The small molecule below binds the protein below.
Small molecule (SMILES): Cc1ncc(COP(=O)(O)O)c(CNc2cccc(C(=O)O)c2)c1O

Binding-site contacts:
Ligand atom OP4 contacts residue LEU234 of chain 3.A at 3.4 Å.
Ligand atom P contacts residue THR274 of chain 3.A at 3.6 Å.
Ligand atom C5A contacts residue THR273 of chain 3.A at 3.7 Å.
Ligand atom O8 contacts residue PHE113 of chain 3.A at 3.2 Å.
Ligand atom C5 contacts residue PHE216 of chain 3.A at 3.7 Å (hydrophobic).
Ligand atom C13 contacts residue PHE113 of chain 3.A at 3.0 Å (hydrophobic).
Ligand atom OP1 contacts residue THR274 of chain 3.A at 2.7 Å (h-bond).
Ligand atom P contacts residue ILE237 of chain 3.A at 3.6 Å.
Ligand atom C6 contacts residue ASN217 of chain 3.A at 3.5 Å.
Ligand atom N1 contacts residue LEU234 of chain 3.A at 3.7 Å.
Ligand atom C7 contacts residue PHE113 of chain 3.A at 3.2 Å (hydrophobic).
Ligand atom C4 contacts residue GLY215 of chain 3.A at 3.5 Å.
Ligand atom C5 contacts residue LEU234 of chain 3.A at 3.7 Å (hydrophobic).
Ligand atom C12 contacts residue ALA275 of chain 3.A at 3.7 Å (hydrophobic).
Ligand atom O3 contacts residue TRP183 of chain 3.A at 3.4 Å.
Ligand atom O3 contacts residue GLY215 of chain 3.A at 3.3 Å.
Ligand atom C2 contacts residue GLU212 of chain 3.A at 3.6 Å.
Ligand atom C12 contacts residue VAL60 of chain 3.A at 3.6 Å (hydrophobic).
Ligand atom C4A contacts residue GLY215 of chain 3.A at 3.5 Å.
Ligand atom C6 contacts residue PHE216 of chain 3.A at 3.5 Å (hydrophobic).
Ligand atom O8 contacts residue GLU115 of chain 3.A at 3.3 Å (salt-bridge).
Ligand atom C6 contacts residue GLU212 of chain 3.A at 3.6 Å.
Ligand atom O2 contacts residue PHE113 of chain 3.A at 3.3 Å.
Ligand atom OP3 contacts residue ILE237 of chain 3.A at 3.3 Å (h-bond).
Ligand atom C13 contacts residue VAL60 of chain 3.A at 3.5 Å (hydrophobic).
Ligand atom OP2 contacts residue ARG77 of chain 3.A at 2.9 Å (salt-bridge).
Ligand atom N1 contacts residue GLU212 of chain 3.A at 2.8 Å (salt-bridge).
Ligand atom OP3 contacts residue GLY236 of chain 3.A at 3.6 Å.
Ligand atom C4A contacts residue THR273 of chain 3.A at 3.4 Å.
Ligand atom OP3 contacts residue THR238 of chain 3.A at 2.7 Å (h-bond).
Ligand atom C3 contacts residue GLY215 of chain 3.A at 3.5 Å.
Ligand atom C10 contacts residue LYS179 of chain 3.A at 3.6 Å.
Ligand atom C2A contacts residue GLU212 of chain 3.A at 3.6 Å.
Ligand atom C8 contacts residue PHE113 of chain 3.A at 3.5 Å (hydrophobic).
Ligand atom OP4 contacts residue GLY236 of chain 3.A at 3.7 Å.
Ligand atom OP2 contacts residue GLY236 of chain 3.A at 3.4 Å.
Ligand atom OP2 contacts residue ILE237 of chain 3.A at 2.8 Å (h-bond).
Ligand atom C4A contacts residue LYS179 of chain 3.A at 3.5 Å.
Ligand atom C9 contacts residue TYR58 of chain 3.A at 3.7 Å (hydrophobic).
Ligand atom N9 contacts residue LYS179 of chain 3.A at 3.0 Å (salt-bridge).

Sequence of chain 3.A:
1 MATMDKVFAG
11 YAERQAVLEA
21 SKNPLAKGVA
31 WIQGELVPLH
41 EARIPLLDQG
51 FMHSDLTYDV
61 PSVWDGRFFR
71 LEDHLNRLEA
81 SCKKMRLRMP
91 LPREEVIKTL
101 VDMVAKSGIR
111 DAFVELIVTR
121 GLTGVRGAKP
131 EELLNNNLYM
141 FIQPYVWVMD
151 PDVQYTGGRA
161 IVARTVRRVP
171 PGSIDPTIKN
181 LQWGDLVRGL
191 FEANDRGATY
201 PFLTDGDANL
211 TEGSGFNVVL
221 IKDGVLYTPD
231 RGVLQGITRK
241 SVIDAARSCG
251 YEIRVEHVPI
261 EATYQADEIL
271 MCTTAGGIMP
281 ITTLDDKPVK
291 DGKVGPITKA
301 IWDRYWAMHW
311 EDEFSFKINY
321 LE